The protein below binds the small molecule below.
Small molecule (SMILES): CC(=O)N[C@H]1[C@H](O[C@H]2[C@H](O)[C@@H](NC(C)=O)CO[C@@H]2CO)O[C@H](CO)[C@@H](O)[C@@H]1O

Binding-site contacts:
Ligand atom C7 contacts residue ASN154 of chain 1.F at 3.1 Å.
Ligand atom C6 contacts residue GLU150 of chain 1.F at 3.7 Å.
Ligand atom C5 contacts residue SER151 of chain 1.F at 4.2 Å.
Ligand atom O5 contacts residue ASN154 of chain 1.F at 2.4 Å (h-bond).
Ligand atom C1 contacts residue ASN154 of chain 1.F at 1.4 Å.
Ligand atom O5 contacts residue SER151 of chain 1.F at 4.0 Å.
Ligand atom O5 contacts residue GLU150 of chain 1.F at 3.4 Å (salt-bridge).
Ligand atom C5 contacts residue ASN154 of chain 1.F at 3.7 Å.
Ligand atom C2 contacts residue ASN154 of chain 1.F at 2.5 Å.
Ligand atom C4 contacts residue GLU150 of chain 1.F at 4.1 Å.
Ligand atom O6 contacts residue SER151 of chain 1.F at 4.0 Å.
Ligand atom O7 contacts residue ASN154 of chain 1.F at 3.0 Å (h-bond).
Ligand atom C8 contacts residue ALA147 of chain 1.F at 3.8 Å (hydrophobic).
Ligand atom C3 contacts residue ASN154 of chain 1.F at 3.8 Å.
Ligand atom C5 contacts residue GLU150 of chain 1.F at 4.0 Å.
Ligand atom C2 contacts residue GLU150 of chain 1.F at 4.5 Å.
Ligand atom C8 contacts residue ASN154 of chain 1.F at 4.3 Å.
Ligand atom C1 contacts residue THR156 of chain 1.F at 3.8 Å.
Ligand atom C6 contacts residue ALA147 of chain 1.F at 3.3 Å (hydrophobic).
Ligand atom N2 contacts residue ASN154 of chain 1.F at 2.9 Å (h-bond).
Ligand atom C6 contacts residue SER151 of chain 1.F at 3.7 Å.
Ligand atom C1 contacts residue GLU150 of chain 1.F at 4.1 Å.
Ligand atom N2 contacts residue ALA147 of chain 1.F at 4.3 Å.
Ligand atom O6 contacts residue ALA147 of chain 1.F at 2.5 Å (h-bond).
Ligand atom C4 contacts residue ASN154 of chain 1.F at 4.2 Å.

Sequence of chain 1.F:
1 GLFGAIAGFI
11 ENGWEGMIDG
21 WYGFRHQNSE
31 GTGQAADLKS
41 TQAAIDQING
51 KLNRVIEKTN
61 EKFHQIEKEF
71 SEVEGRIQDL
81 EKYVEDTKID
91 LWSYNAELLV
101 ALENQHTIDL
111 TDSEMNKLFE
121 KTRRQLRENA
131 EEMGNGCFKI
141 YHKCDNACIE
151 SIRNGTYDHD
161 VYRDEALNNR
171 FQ